Binding-site contacts:
Ligand atom C5 contacts residue SER803 of chain 1.H at 4.2 Å.
Ligand atom C2 contacts residue ASN801 of chain 1.H at 2.5 Å.
Ligand atom N2 contacts residue ASN801 of chain 1.H at 2.9 Å (h-bond).
Ligand atom C7 contacts residue ASN801 of chain 1.H at 3.3 Å.
Ligand atom O5 contacts residue SER803 of chain 1.H at 3.9 Å.
Ligand atom C4 contacts residue ASN801 of chain 1.H at 4.2 Å.
Ligand atom C8 contacts residue ASN801 of chain 1.H at 4.3 Å.
Ligand atom C3 contacts residue ASN801 of chain 1.H at 3.8 Å.
Ligand atom O5 contacts residue ASN801 of chain 1.H at 2.4 Å (h-bond).
Ligand atom O7 contacts residue ASN801 of chain 1.H at 3.4 Å (h-bond).
Ligand atom C5 contacts residue ASN801 of chain 1.H at 3.7 Å.
Ligand atom C1 contacts residue ASN801 of chain 1.H at 1.4 Å.
Ligand atom C1 contacts residue SER803 of chain 1.H at 3.6 Å.

This protein binds this small molecule.
Small molecule (SMILES): CC(=O)N[C@@H]1[C@@H](O)[C@H](O)[C@@H](CO)O[C@H]1O

Sequence of chain 1.H:
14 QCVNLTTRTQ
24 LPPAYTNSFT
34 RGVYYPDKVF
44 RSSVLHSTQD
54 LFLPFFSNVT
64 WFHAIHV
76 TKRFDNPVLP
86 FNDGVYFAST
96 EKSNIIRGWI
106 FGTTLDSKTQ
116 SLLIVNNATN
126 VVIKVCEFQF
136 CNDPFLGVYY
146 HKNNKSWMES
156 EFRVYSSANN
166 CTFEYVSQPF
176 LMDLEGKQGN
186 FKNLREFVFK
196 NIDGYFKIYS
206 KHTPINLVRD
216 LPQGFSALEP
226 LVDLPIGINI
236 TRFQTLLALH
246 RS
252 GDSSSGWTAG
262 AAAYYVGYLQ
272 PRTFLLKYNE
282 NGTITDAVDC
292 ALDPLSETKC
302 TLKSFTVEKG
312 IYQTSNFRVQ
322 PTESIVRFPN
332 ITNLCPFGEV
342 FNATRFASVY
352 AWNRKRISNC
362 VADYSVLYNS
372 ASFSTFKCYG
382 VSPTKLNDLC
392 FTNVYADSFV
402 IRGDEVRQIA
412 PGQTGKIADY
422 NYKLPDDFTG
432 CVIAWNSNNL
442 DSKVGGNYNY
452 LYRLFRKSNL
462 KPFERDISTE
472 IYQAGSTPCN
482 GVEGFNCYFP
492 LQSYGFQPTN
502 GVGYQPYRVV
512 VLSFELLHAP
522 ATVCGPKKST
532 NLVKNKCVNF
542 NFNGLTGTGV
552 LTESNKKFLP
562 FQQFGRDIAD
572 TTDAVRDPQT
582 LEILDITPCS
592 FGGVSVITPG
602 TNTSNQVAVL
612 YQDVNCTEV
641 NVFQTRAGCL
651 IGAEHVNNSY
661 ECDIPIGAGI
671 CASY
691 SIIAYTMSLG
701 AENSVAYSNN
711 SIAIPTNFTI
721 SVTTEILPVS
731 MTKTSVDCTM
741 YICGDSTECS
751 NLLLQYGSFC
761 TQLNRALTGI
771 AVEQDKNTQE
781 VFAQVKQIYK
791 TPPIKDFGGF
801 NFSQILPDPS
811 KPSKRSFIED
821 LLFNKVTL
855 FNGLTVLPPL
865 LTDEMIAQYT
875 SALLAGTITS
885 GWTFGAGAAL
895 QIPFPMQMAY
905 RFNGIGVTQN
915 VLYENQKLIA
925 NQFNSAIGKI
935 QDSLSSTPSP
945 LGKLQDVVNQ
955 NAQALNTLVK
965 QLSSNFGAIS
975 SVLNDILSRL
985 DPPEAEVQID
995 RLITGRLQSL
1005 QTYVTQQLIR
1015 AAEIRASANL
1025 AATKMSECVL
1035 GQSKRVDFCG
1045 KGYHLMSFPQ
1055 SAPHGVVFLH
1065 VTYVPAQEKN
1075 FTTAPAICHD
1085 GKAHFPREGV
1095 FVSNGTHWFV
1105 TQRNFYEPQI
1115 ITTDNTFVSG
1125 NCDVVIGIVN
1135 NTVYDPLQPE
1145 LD